This small molecule binds to this protein.
Small molecule (SMILES): CC(=O)N[C@H]1[C@H]([C@H](O)[C@H](O)CO)O[C@@](O[C@H]2[C@@H](O)[C@@H](CO)OC[C@@H]2O)(C(=O)O)C[C@@H]1O

Binding-site contacts:
Ligand atom C6 contacts residue LYS188 of chain 1.C at 4.3 Å.
Ligand atom C7 contacts residue TRP146 of chain 1.C at 4.3 Å (hydrophobic).
Ligand atom C8 contacts residue ARG215 of chain 1.C at 3.7 Å.
Ligand atom O7 contacts residue LEU189 of chain 1.C at 4.2 Å.
Ligand atom O10 contacts residue ALA129 of chain 1.C at 3.3 Å (h-bond).
Ligand atom N5 contacts residue ALA129 of chain 1.C at 2.9 Å (h-bond).
Ligand atom O1A contacts residue THR130 of chain 1.C at 3.5 Å (h-bond).
Ligand atom O10 contacts residue GLY128 of chain 1.C at 4.2 Å.
Ligand atom C8 contacts residue TYR92 of chain 1.C at 3.7 Å (hydrophobic).
Ligand atom O9 contacts residue GLU181 of chain 1.C at 3.6 Å.
Ligand atom O4 contacts residue GLU185 of chain 1.C at 4.2 Å.
Ligand atom O8 contacts residue TYR92 of chain 1.C at 2.9 Å (h-bond).
Ligand atom O10 contacts residue LEU148 of chain 1.C at 4.4 Å.
Ligand atom O9 contacts residue ARG215 of chain 1.C at 3.3 Å (salt-bridge).
Ligand atom O6 contacts residue LYS188 of chain 1.C at 4.2 Å.
Ligand atom C5 contacts residue ALA129 of chain 1.C at 3.9 Å (hydrophobic).
Ligand atom C9 contacts residue ARG215 of chain 1.C at 3.9 Å.
Ligand atom O9 contacts residue HIS178 of chain 1.C at 4.1 Å.
Ligand atom O7 contacts residue GLU185 of chain 1.C at 4.0 Å.
Ligand atom C8 contacts residue GLU185 of chain 1.C at 4.2 Å.
Ligand atom C6 contacts residue GLU185 of chain 1.C at 3.9 Å.
Ligand atom O4 contacts residue ALA129 of chain 1.C at 3.9 Å.
Ligand atom O9 contacts residue TYR92 of chain 1.C at 3.9 Å.
Ligand atom O9 contacts residue GLU185 of chain 1.C at 2.7 Å (salt-bridge).
Ligand atom N5 contacts residue TRP146 of chain 1.C at 4.3 Å.
Ligand atom O10 contacts residue TRP146 of chain 1.C at 4.1 Å.
Ligand atom O1A contacts residue SER131 of chain 1.C at 3.4 Å (h-bond).
Ligand atom C9 contacts residue TYR92 of chain 1.C at 3.4 Å (hydrophobic).
Ligand atom C10 contacts residue TRP146 of chain 1.C at 4.5 Å (hydrophobic).
Ligand atom C4 contacts residue ALA129 of chain 1.C at 3.8 Å (hydrophobic).
Ligand atom O8 contacts residue ARG215 of chain 1.C at 3.3 Å (salt-bridge).
Ligand atom O4 contacts residue ARG215 of chain 1.C at 3.4 Å (salt-bridge).
Ligand atom O1B contacts residue SER131 of chain 1.C at 3.1 Å (h-bond).
Ligand atom C1 contacts residue SER131 of chain 1.C at 3.6 Å.
Ligand atom C10 contacts residue LEU189 of chain 1.C at 4.4 Å (hydrophobic).
Ligand atom C9 contacts residue GLU185 of chain 1.C at 3.6 Å.
Ligand atom C11 contacts residue LEU148 of chain 1.C at 4.5 Å (hydrophobic).
Ligand atom C9 contacts residue HIS178 of chain 1.C at 3.5 Å.
Ligand atom C11 contacts residue LEU189 of chain 1.C at 3.7 Å (hydrophobic).
Ligand atom C10 contacts residue ALA129 of chain 1.C at 3.4 Å (hydrophobic).

Sequence of chain 1.C:
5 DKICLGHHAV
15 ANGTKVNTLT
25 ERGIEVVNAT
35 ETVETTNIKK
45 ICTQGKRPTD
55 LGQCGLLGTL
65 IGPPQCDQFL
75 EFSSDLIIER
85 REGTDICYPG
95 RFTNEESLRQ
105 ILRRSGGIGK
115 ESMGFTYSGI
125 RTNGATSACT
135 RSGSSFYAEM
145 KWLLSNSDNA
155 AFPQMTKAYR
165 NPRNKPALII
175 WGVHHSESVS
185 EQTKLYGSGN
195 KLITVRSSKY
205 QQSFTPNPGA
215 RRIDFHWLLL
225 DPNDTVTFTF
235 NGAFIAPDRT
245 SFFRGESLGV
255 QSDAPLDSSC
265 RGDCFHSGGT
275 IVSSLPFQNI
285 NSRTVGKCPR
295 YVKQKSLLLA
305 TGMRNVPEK